Binding-site contacts:
Ligand atom O4 contacts residue MET163 of chain 1.A at 3.8 Å.
Ligand atom C12 contacts residue ALA31 of chain 2.A at 3.6 Å (hydrophobic).
Ligand atom O1 contacts residue SER106 of chain 2.A at 3.6 Å (h-bond).
Ligand atom C8 contacts residue MET163 of chain 1.A at 3.5 Å (hydrophobic).
Ligand atom C10 contacts residue MET163 of chain 1.A at 2.9 Å (hydrophobic).
Ligand atom O5 contacts residue ARG196 of chain 1.A at 3.1 Å (salt-bridge).
Ligand atom C11 contacts residue ALA31 of chain 2.A at 3.5 Å (hydrophobic).
Ligand atom C1 contacts residue PRO238 of chain 1.A at 3.8 Å (hydrophobic).
Ligand atom C9 contacts residue MET163 of chain 1.A at 3.5 Å (hydrophobic).
Ligand atom C12 contacts residue ARG196 of chain 1.A at 3.6 Å.
Ligand atom C22 contacts residue TRP200 of chain 1.A at 3.8 Å (hydrophobic).
Ligand atom N3 contacts residue MET163 of chain 1.A at 3.6 Å.
Ligand atom C5 contacts residue ALA31 of chain 2.A at 3.7 Å (hydrophobic).
Ligand atom O2 contacts residue PRO238 of chain 1.A at 3.5 Å.
Ligand atom N2 contacts residue HIS260 of chain 1.A at 3.7 Å.
Ligand atom C19 contacts residue ASN32 of chain 2.A at 3.7 Å.
Ligand atom C1 contacts residue ILE172 of chain 1.A at 3.7 Å (hydrophobic).
Ligand atom C1 contacts residue HIS260 of chain 1.A at 3.5 Å.
Ligand atom O3 contacts residue HIS260 of chain 1.A at 3.4 Å (h-bond).
Ligand atom C15 contacts residue ASN32 of chain 2.A at 3.5 Å.
Ligand atom O2 contacts residue PRO132 of chain 2.A at 3.5 Å.
Ligand atom C2 contacts residue SER106 of chain 2.A at 3.4 Å.
Ligand atom O2 contacts residue LEU170 of chain 1.A at 3.6 Å.
Ligand atom C3 contacts residue HIS260 of chain 1.A at 3.3 Å.
Ligand atom C6 contacts residue MET180 of chain 1.A at 3.8 Å (hydrophobic).
Ligand atom O3 contacts residue ALA31 of chain 2.A at 3.0 Å (h-bond).
Ligand atom C4 contacts residue SER106 of chain 2.A at 3.6 Å.
Ligand atom C23 contacts residue TRP200 of chain 1.A at 3.8 Å (hydrophobic).
Ligand atom C14 contacts residue ASN32 of chain 2.A at 3.5 Å.
Ligand atom N2 contacts residue SER106 of chain 2.A at 2.3 Å (h-bond).
Ligand atom O3 contacts residue SER106 of chain 2.A at 2.2 Å (h-bond).
Ligand atom C16 contacts residue ASN32 of chain 2.A at 3.7 Å.
Ligand atom C22 contacts residue PHE166 of chain 1.A at 3.8 Å (hydrophobic).
Ligand atom O4 contacts residue MET180 of chain 1.A at 3.8 Å.
Ligand atom C3 contacts residue SER106 of chain 2.A at 1.4 Å.
Ligand atom C13 contacts residue ARG196 of chain 1.A at 3.8 Å.
Ligand atom C11 contacts residue MET163 of chain 1.A at 3.8 Å (hydrophobic).
Ligand atom N1 contacts residue SER106 of chain 2.A at 2.6 Å (h-bond).
Ligand atom O1 contacts residue HIS260 of chain 1.A at 3.2 Å (h-bond).
Ligand atom C18 contacts residue MET180 of chain 1.A at 3.8 Å (hydrophobic).

Sequence of chain 2.A:
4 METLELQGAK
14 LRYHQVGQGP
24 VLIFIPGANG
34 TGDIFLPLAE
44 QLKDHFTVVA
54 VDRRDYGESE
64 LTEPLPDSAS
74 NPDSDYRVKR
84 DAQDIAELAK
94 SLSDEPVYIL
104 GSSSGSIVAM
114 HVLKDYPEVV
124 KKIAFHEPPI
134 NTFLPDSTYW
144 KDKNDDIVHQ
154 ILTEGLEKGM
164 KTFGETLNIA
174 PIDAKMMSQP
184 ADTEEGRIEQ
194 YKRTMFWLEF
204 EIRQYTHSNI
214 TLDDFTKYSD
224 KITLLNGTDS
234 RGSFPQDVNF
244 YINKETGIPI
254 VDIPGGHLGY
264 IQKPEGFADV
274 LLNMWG

A small-molecule ligand and the protein it binds are described below.
Small molecule (SMILES): COC(=O)NN(C=O)c1ccc(NC(=O)c2cccc(Oc3ccccc3)c2)c(C)c1

Sequence of chain 1.A:
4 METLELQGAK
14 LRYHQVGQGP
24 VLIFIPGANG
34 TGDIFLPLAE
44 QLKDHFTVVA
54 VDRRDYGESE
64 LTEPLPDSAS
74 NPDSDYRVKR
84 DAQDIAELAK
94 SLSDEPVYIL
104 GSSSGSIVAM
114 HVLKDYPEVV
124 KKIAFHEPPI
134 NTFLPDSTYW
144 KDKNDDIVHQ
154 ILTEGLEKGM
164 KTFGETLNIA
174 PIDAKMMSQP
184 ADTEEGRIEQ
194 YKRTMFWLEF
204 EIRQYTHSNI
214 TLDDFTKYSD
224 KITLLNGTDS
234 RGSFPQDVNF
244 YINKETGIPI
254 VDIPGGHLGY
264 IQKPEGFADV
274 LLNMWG